Sequence of chain 1.E:
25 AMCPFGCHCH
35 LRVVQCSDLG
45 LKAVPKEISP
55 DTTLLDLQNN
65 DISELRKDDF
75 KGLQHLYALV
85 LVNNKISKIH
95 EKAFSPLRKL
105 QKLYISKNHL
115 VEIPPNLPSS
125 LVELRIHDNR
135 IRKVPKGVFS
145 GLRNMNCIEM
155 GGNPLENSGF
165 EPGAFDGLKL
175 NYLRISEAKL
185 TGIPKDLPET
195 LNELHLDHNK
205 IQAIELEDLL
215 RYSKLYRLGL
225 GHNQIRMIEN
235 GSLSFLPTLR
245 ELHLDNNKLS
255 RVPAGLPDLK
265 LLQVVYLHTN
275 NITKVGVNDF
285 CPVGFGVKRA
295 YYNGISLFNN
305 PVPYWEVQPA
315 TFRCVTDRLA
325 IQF

This small molecule binds to this protein.
Small molecule (SMILES): CC(=O)N[C@@H]1[C@@H](O)[C@H](O)[C@@H](CO)O[C@H]1O

Binding-site contacts:
Ligand atom C3 contacts residue ASN275 of chain 1.E at 3.9 Å.
Ligand atom C6 contacts residue SER254 of chain 1.E at 4.2 Å.
Ligand atom N2 contacts residue ASN275 of chain 1.E at 3.2 Å (h-bond).
Ligand atom O5 contacts residue SER254 of chain 1.E at 4.0 Å.
Ligand atom C4 contacts residue ASN275 of chain 1.E at 4.3 Å.
Ligand atom O5 contacts residue ASN275 of chain 1.E at 2.3 Å (h-bond).
Ligand atom C5 contacts residue ASN275 of chain 1.E at 3.6 Å.
Ligand atom C7 contacts residue ASN275 of chain 1.E at 3.4 Å.
Ligand atom C1 contacts residue ASN275 of chain 1.E at 1.5 Å.
Ligand atom O7 contacts residue ASN275 of chain 1.E at 2.8 Å (h-bond).
Ligand atom C2 contacts residue ASN275 of chain 1.E at 2.6 Å.